Binding-site contacts:
Ligand atom N7 contacts residue ASP602 of chain 1.A at 2.9 Å (salt-bridge).
Ligand atom N6 contacts residue LYS98 of chain 1.B at 3.5 Å.
Ligand atom N6 contacts residue GLY601 of chain 1.A at 3.5 Å.
Ligand atom O2' contacts residue TYR598 of chain 1.A at 3.3 Å.
Ligand atom N6 contacts residue LEU280 of chain 1.A at 3.4 Å.
Ligand atom N3 contacts residue TYR598 of chain 1.A at 3.4 Å.
Ligand atom N1 contacts residue SER277 of chain 1.A at 2.8 Å (h-bond).
Ligand atom OP1 contacts residue ASP535 of chain 1.A at 3.6 Å (salt-bridge).
Ligand atom P contacts residue ASP602 of chain 1.A at 3.7 Å.
Ligand atom C6 contacts residue LEU280 of chain 1.A at 3.4 Å (hydrophobic).
Ligand atom C5' contacts residue ASP535 of chain 1.A at 3.3 Å.
Ligand atom O4' contacts residue ILE257 of chain 1.A at 3.5 Å.
Ligand atom OP2 contacts residue GLN258 of chain 1.A at 2.9 Å (h-bond).
Ligand atom N1 contacts residue SER556 of chain 1.A at 2.9 Å (h-bond).
Ligand atom C8 contacts residue GLY307 of chain 1.A at 3.0 Å.
Ligand atom N1 contacts residue PHE543 of chain 1.A at 3.6 Å.
Ligand atom N1 contacts residue ILE261 of chain 1.A at 3.5 Å.
Ligand atom C8 contacts residue ILE257 of chain 1.A at 3.6 Å (hydrophobic).
Ligand atom OP1 contacts residue PHE254 of chain 1.A at 3.7 Å.
Ligand atom N7 contacts residue GLY307 of chain 1.A at 3.1 Å.
Ligand atom N7 contacts residue GLY308 of chain 1.A at 3.5 Å (h-bond).
Ligand atom C2 contacts residue ILE261 of chain 1.A at 3.0 Å (hydrophobic).
Ligand atom O2' contacts residue GLY307 of chain 1.A at 3.4 Å (h-bond).
Ligand atom C2 contacts residue SER277 of chain 1.A at 3.2 Å.
Ligand atom C4 contacts residue TYR598 of chain 1.A at 3.5 Å (hydrophobic).
Ligand atom OP1 contacts residue ALA603 of chain 1.A at 3.6 Å.
Ligand atom O4' contacts residue HIS309 of chain 1.A at 3.5 Å (h-bond).
Ligand atom N1 contacts residue TYR598 of chain 1.A at 3.3 Å.
Ligand atom OP1 contacts residue LEU539 of chain 1.A at 3.7 Å.
Ligand atom N7 contacts residue GLY601 of chain 1.A at 3.0 Å.
Ligand atom N3 contacts residue ILE261 of chain 1.A at 3.6 Å.
Ligand atom C5 contacts residue TYR598 of chain 1.A at 3.5 Å (hydrophobic).
Ligand atom O2' contacts residue ALA603 of chain 1.A at 3.4 Å.
Ligand atom C8 contacts residue ASP602 of chain 1.A at 3.3 Å.
Ligand atom C2 contacts residue TYR598 of chain 1.A at 3.3 Å (hydrophobic).
Ligand atom OP1 contacts residue ASP253 of chain 1.A at 3.2 Å (salt-bridge).
Ligand atom N7 contacts residue TYR598 of chain 1.A at 3.6 Å.
Ligand atom OP1 contacts residue ASP602 of chain 1.A at 2.3 Å (salt-bridge).
Ligand atom O3' contacts residue ASP535 of chain 1.A at 3.4 Å (salt-bridge).
Ligand atom C6 contacts residue TYR598 of chain 1.A at 3.4 Å (hydrophobic).

A small-molecule ligand and the protein it binds are described below.
Small molecule (SMILES): Nc1ncnc2c1ncn2[C@@H]1O[C@@H]2CO[P](=O)(O)O[C@H]3[C@@H](O)[C@H](n4cnc5c(N)ncnc54)O[C@@H]3CO[P](=O)(O)O[C@H]3[C@@H](O)[C@H](n4cnc5c(N)ncnc54)O[C@@H]3CO[P](=O)(O)O[C@H]2[C@H]1O

Sequence of chain 1.A:
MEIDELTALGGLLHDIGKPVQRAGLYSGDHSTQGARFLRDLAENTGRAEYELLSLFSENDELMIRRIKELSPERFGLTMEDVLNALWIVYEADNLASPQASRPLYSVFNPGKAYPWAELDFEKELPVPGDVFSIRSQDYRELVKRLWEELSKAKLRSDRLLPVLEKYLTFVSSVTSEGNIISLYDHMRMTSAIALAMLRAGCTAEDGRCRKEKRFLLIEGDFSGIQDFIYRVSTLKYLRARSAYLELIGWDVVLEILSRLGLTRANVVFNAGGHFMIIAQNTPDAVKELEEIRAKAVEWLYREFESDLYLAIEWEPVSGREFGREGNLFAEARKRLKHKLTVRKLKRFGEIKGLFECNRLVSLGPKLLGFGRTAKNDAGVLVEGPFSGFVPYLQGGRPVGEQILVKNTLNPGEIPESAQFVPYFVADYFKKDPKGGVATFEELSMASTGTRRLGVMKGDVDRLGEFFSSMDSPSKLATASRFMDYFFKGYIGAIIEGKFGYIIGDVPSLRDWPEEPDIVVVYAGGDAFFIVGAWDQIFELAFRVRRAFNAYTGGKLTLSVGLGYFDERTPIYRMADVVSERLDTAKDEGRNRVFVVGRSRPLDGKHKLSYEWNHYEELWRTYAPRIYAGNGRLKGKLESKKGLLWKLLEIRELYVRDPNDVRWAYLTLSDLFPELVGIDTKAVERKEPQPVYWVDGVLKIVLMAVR

Sequence of chain 1.B:
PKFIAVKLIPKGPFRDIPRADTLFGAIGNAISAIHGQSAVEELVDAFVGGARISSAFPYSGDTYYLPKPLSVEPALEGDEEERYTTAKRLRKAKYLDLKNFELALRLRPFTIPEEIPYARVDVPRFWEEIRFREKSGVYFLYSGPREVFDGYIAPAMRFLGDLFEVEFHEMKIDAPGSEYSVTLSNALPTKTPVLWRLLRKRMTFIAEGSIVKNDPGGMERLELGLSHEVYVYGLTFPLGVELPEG